Binding-site contacts:
Ligand atom C3 contacts residue GLU160 of chain 1.C at 4.3 Å.
Ligand atom C6 contacts residue LYS159 of chain 1.C at 4.4 Å.
Ligand atom C1 contacts residue ASN145 of chain 1.C at 1.4 Å.
Ligand atom C8 contacts residue GLU160 of chain 1.C at 3.3 Å.
Ligand atom C8 contacts residue ASN145 of chain 1.C at 4.4 Å.
Ligand atom C8 contacts residue TYR162 of chain 1.C at 3.9 Å (hydrophobic).
Ligand atom O7 contacts residue GLU160 of chain 1.C at 4.5 Å.
Ligand atom C2 contacts residue GLU160 of chain 1.C at 3.8 Å.
Ligand atom O7 contacts residue ASN145 of chain 1.C at 3.1 Å (h-bond).
Ligand atom C5 contacts residue LYS159 of chain 1.C at 4.1 Å.
Ligand atom O5 contacts residue ASN145 of chain 1.C at 2.4 Å (h-bond).
Ligand atom C3 contacts residue ASN145 of chain 1.C at 3.8 Å.
Ligand atom C1 contacts residue GLU160 of chain 1.C at 3.7 Å.
Ligand atom O6 contacts residue LYS159 of chain 1.C at 4.3 Å.
Ligand atom C7 contacts residue GLU160 of chain 1.C at 3.4 Å.
Ligand atom C2 contacts residue ASN145 of chain 1.C at 2.4 Å.
Ligand atom N2 contacts residue GLU160 of chain 1.C at 2.8 Å (salt-bridge).
Ligand atom N2 contacts residue ASN145 of chain 1.C at 2.9 Å (h-bond).
Ligand atom C7 contacts residue TYR162 of chain 1.C at 4.4 Å (hydrophobic).
Ligand atom C4 contacts residue ASN145 of chain 1.C at 4.2 Å.
Ligand atom C7 contacts residue ASN145 of chain 1.C at 3.2 Å.
Ligand atom C5 contacts residue ASN145 of chain 1.C at 3.7 Å.

Sequence of chain 1.C:
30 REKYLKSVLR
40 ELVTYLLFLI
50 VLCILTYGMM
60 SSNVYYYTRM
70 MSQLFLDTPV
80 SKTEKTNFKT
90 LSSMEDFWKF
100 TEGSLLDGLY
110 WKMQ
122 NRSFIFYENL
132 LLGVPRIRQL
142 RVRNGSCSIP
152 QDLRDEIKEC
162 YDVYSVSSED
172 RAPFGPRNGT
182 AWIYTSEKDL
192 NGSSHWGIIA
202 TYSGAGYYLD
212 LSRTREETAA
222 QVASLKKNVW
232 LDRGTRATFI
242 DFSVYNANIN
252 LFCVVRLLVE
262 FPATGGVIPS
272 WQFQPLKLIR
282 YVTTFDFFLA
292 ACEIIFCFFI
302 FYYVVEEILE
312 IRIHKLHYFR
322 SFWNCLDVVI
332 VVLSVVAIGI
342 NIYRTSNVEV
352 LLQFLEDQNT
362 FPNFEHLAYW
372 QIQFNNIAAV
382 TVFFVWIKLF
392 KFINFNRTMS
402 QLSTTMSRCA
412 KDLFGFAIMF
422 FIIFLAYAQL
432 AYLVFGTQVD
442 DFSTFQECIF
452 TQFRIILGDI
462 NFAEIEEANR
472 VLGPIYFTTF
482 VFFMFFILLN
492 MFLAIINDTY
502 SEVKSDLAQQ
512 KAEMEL

A small-molecule ligand and the protein it binds are described below.
Small molecule (SMILES): CC(=O)N[C@@H]1[C@@H](O)[C@H](O)[C@@H](CO)O[C@H]1O